Binding-site contacts:
Ligand atom O1 contacts residue ARG88 of chain 11.A at 2.9 Å (salt-bridge).
Ligand atom C1 contacts residue MET74 of chain 11.A at 3.5 Å (hydrophobic).
Ligand atom C17 contacts residue MET74 of chain 11.A at 3.8 Å (hydrophobic).
Ligand atom C10 contacts residue ASP72 of chain 11.A at 3.7 Å.
Ligand atom O2 contacts residue ALA75 of chain 11.A at 3.1 Å (h-bond).
Ligand atom C18 contacts residue LEU73 of chain 11.A at 3.5 Å (hydrophobic).
Ligand atom C4 contacts residue ALA37 of chain 11.A at 3.7 Å (hydrophobic).
Ligand atom C17 contacts residue ASN106 of chain 11.A at 3.3 Å.
Ligand atom C13 contacts residue LEU73 of chain 11.A at 3.8 Å (hydrophobic).
Ligand atom C13 contacts residue GLU134 of chain 3.A at 3.7 Å.
Ligand atom C15 contacts residue VAL135 of chain 3.A at 3.7 Å (hydrophobic).
Ligand atom C15 contacts residue LEU102 of chain 11.A at 3.4 Å (hydrophobic).
Ligand atom C2 contacts residue MET74 of chain 11.A at 3.7 Å (hydrophobic).
Ligand atom C17 contacts residue LEU73 of chain 11.A at 3.8 Å (hydrophobic).
Ligand atom N1 contacts residue MET74 of chain 11.A at 2.9 Å (h-bond).
Ligand atom C16 contacts residue MET105 of chain 11.A at 3.9 Å (hydrophobic).
Ligand atom C contacts residue MET74 of chain 11.A at 3.9 Å (hydrophobic).
Ligand atom C10 contacts residue HIS138 of chain 3.A at 3.7 Å.
Ligand atom C6 contacts residue MET74 of chain 11.A at 3.6 Å (hydrophobic).
Ligand atom O2 contacts residue ASN106 of chain 11.A at 2.6 Å (h-bond).
Ligand atom C11 contacts residue ASP72 of chain 11.A at 3.9 Å.
Ligand atom C contacts residue ARG88 of chain 11.A at 3.8 Å.
Ligand atom C7 contacts residue GLU134 of chain 3.A at 3.8 Å.
Ligand atom C16 contacts residue LEU102 of chain 11.A at 3.7 Å (hydrophobic).
Ligand atom O2 contacts residue LEU73 of chain 11.A at 3.7 Å.
Ligand atom C16 contacts residue ASN106 of chain 11.A at 3.3 Å.
Ligand atom C16 contacts residue LEU109 of chain 11.A at 3.9 Å (hydrophobic).
Ligand atom C4 contacts residue PHE70 of chain 11.A at 3.7 Å (hydrophobic).
Ligand atom O2 contacts residue MET74 of chain 11.A at 3.2 Å.
Ligand atom C18 contacts residue MET74 of chain 11.A at 3.8 Å (hydrophobic).
Ligand atom C9 contacts residue HIS138 of chain 3.A at 3.5 Å.
Ligand atom N1 contacts residue LEU73 of chain 11.A at 3.4 Å.
Ligand atom C3 contacts residue GLY9 of chain 11.A at 3.7 Å.
Ligand atom C14 contacts residue LEU102 of chain 11.A at 3.7 Å (hydrophobic).
Ligand atom C12 contacts residue GLU134 of chain 3.A at 3.8 Å.
Ligand atom N contacts residue GLU134 of chain 3.A at 2.8 Å (salt-bridge).
Ligand atom C3 contacts residue PHE70 of chain 11.A at 3.8 Å (hydrophobic).
Ligand atom O contacts residue TYR98 of chain 11.A at 3.9 Å.
Ligand atom C15 contacts residue MET105 of chain 11.A at 3.8 Å (hydrophobic).
Ligand atom C2 contacts residue GLY9 of chain 11.A at 3.7 Å.

This protein binds this small molecule.
Small molecule (SMILES): O=C(O)c1cccc([C@H]2CCC[C@@H]2c2nc3cccc(O)c3[nH]2)c1

Sequence of chain 11.A:
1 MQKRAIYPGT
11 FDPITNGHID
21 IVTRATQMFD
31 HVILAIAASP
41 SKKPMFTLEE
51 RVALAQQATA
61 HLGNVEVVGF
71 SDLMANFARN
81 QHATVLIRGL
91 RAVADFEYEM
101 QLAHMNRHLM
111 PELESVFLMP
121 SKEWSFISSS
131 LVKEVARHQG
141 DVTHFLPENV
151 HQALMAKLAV

Sequence of chain 3.A:
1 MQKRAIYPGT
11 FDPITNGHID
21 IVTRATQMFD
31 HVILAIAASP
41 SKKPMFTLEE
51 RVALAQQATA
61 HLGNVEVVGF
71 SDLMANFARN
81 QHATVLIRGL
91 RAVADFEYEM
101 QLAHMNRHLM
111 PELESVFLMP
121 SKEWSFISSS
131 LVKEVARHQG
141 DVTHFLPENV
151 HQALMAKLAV